Sequence of chain 1.F:
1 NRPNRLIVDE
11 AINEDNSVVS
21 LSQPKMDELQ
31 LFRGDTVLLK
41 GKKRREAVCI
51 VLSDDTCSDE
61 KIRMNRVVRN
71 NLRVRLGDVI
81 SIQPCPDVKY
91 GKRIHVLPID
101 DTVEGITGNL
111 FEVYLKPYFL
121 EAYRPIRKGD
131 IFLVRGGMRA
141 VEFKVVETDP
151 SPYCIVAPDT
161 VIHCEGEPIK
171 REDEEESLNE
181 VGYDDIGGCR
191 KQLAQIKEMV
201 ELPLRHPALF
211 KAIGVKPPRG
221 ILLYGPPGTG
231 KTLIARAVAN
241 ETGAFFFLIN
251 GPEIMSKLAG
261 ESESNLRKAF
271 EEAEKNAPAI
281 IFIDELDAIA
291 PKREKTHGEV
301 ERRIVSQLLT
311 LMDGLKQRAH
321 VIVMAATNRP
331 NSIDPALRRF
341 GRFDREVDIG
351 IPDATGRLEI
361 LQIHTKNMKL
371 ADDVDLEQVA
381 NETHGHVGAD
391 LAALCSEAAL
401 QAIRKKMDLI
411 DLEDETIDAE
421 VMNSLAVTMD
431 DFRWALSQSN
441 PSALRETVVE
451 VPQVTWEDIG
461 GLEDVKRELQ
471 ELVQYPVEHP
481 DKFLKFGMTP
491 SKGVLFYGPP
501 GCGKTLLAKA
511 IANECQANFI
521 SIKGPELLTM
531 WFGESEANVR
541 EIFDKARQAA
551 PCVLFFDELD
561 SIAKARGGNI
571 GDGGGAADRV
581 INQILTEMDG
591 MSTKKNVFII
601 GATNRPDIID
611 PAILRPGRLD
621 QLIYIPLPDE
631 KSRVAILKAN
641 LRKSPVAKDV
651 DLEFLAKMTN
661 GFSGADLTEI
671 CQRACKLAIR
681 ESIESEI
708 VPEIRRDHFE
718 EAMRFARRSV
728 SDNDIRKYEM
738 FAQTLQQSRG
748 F

Binding-site contacts:
Ligand atom N31 contacts residue GLY664 of chain 1.F at 3.6 Å.
Ligand atom C05 contacts residue GLY503 of chain 1.F at 3.4 Å.
Ligand atom C22 contacts residue GLY503 of chain 1.F at 3.9 Å.
Ligand atom C09 contacts residue THR668 of chain 1.F at 3.8 Å.
Ligand atom N31 contacts residue GLY501 of chain 1.F at 3.6 Å (h-bond).
Ligand atom C13 contacts residue LEU506 of chain 1.F at 3.1 Å (hydrophobic).
Ligand atom C15 contacts residue LEU506 of chain 1.F at 3.2 Å (hydrophobic).
Ligand atom N31 contacts residue ALA665 of chain 1.F at 3.1 Å (h-bond).
Ligand atom C02 contacts residue ALA665 of chain 1.F at 4.0 Å (hydrophobic).
Ligand atom C25 contacts residue VAL454 of chain 1.F at 4.0 Å (hydrophobic).
Ligand atom C25 contacts residue ASP458 of chain 1.F at 3.9 Å.
Ligand atom N30 contacts residue LEU506 of chain 1.F at 2.8 Å.
Ligand atom C28 contacts residue VAL454 of chain 1.F at 3.9 Å (hydrophobic).
Ligand atom C02 contacts residue THR668 of chain 1.F at 4.1 Å.
Ligand atom O26 contacts residue VAL454 of chain 1.F at 3.5 Å.
Ligand atom C22 contacts residue LEU506 of chain 1.F at 4.0 Å (hydrophobic).
Ligand atom N14 contacts residue LEU506 of chain 1.F at 3.3 Å.
Ligand atom N12 contacts residue LEU506 of chain 1.F at 4.0 Å.
Ligand atom C23 contacts residue LEU506 of chain 1.F at 3.3 Å (hydrophobic).
Ligand atom C06 contacts residue LEU506 of chain 1.F at 4.2 Å (hydrophobic).
Ligand atom C27 contacts residue LEU506 of chain 1.F at 4.2 Å (hydrophobic).
Ligand atom C08 contacts residue THR668 of chain 1.F at 4.0 Å.
Ligand atom C19 contacts residue ILE636 of chain 1.F at 4.1 Å (hydrophobic).
Ligand atom C25 contacts residue LEU506 of chain 1.F at 3.8 Å (hydrophobic).
Ligand atom C02 contacts residue GLY664 of chain 1.F at 4.0 Å.
Ligand atom C17 contacts residue ILE459 of chain 1.F at 3.3 Å (hydrophobic).
Ligand atom O26 contacts residue ASP458 of chain 1.F at 3.0 Å (salt-bridge).
Ligand atom C04 contacts residue GLY503 of chain 1.F at 3.8 Å.
Ligand atom C27 contacts residue VAL454 of chain 1.F at 2.8 Å (hydrophobic).
Ligand atom C18 contacts residue ILE459 of chain 1.F at 4.1 Å (hydrophobic).
Ligand atom N16 contacts residue ILE636 of chain 1.F at 4.0 Å.
Ligand atom C28 contacts residue LEU506 of chain 1.F at 3.4 Å (hydrophobic).
Ligand atom O01 contacts residue THR668 of chain 1.F at 4.0 Å.
Ligand atom C21 contacts residue CYS502 of chain 1.F at 3.6 Å (hydrophobic).
Ligand atom C04 contacts residue GLY664 of chain 1.F at 4.1 Å.
Ligand atom C29 contacts residue LEU506 of chain 1.F at 2.7 Å (hydrophobic).
Ligand atom C04 contacts residue GLY501 of chain 1.F at 3.8 Å.
Ligand atom C27 contacts residue ASP458 of chain 1.F at 3.6 Å.
Ligand atom C25 contacts residue ILE459 of chain 1.F at 4.1 Å (hydrophobic).
Ligand atom C24 contacts residue LEU506 of chain 1.F at 2.9 Å (hydrophobic).

The protein below binds the small molecule below.
Small molecule (SMILES): Cc1cc2c(C(N)=O)cccc2n1-c1nc2c(c(NCc3ccccc3)n1)COCC2